Binding-site contacts:
Ligand atom C91 contacts residue ILE152 of chain 1.D at 3.9 Å (hydrophobic).
Ligand atom O10 contacts residue ASP80 of chain 1.D at 3.2 Å.
Ligand atom C7 contacts residue TYR340 of chain 1.D at 3.7 Å (hydrophobic).
Ligand atom C81 contacts residue ARG223 of chain 1.D at 3.9 Å.
Ligand atom C4 contacts residue TYR340 of chain 1.D at 3.7 Å (hydrophobic).
Ligand atom O1B contacts residue ARG305 of chain 1.D at 2.9 Å (salt-bridge).
Ligand atom C10 contacts residue ASP80 of chain 1.D at 4.1 Å.
Ligand atom O1B contacts residue TYR340 of chain 1.D at 3.2 Å (h-bond).
Ligand atom C4 contacts residue ASP80 of chain 1.D at 3.3 Å.
Ligand atom C81 contacts residue GLU206 of chain 1.D at 3.1 Å.
Ligand atom C3 contacts residue GLU48 of chain 1.D at 3.4 Å.
Ligand atom C1 contacts residue TYR340 of chain 1.D at 3.0 Å (hydrophobic).
Ligand atom N4 contacts residue ASP80 of chain 1.D at 2.6 Å (salt-bridge).
Ligand atom C2 contacts residue TYR340 of chain 1.D at 3.3 Å (hydrophobic).
Ligand atom O10 contacts residue ARG81 of chain 1.D at 2.6 Å (salt-bridge).
Ligand atom C7 contacts residue ARG223 of chain 1.D at 3.9 Å.
Ligand atom C82 contacts residue ASN225 of chain 1.D at 3.0 Å.
Ligand atom C82 contacts residue GLU206 of chain 1.D at 4.0 Å.
Ligand atom C1 contacts residue ARG305 of chain 1.D at 3.5 Å.
Ligand atom C91 contacts residue ARG81 of chain 1.D at 4.0 Å.
Ligand atom C2 contacts residue ASP80 of chain 1.D at 3.8 Å.
Ligand atom C10 contacts residue ARG81 of chain 1.D at 3.5 Å.
Ligand atom C11 contacts residue ARG154 of chain 1.D at 3.6 Å.
Ligand atom C9 contacts residue ALA176 of chain 1.D at 3.7 Å (hydrophobic).
Ligand atom O1A contacts residue ARG47 of chain 1.D at 3.3 Å (salt-bridge).
Ligand atom C81 contacts residue ASN225 of chain 1.D at 4.0 Å.
Ligand atom C82 contacts residue ALA176 of chain 1.D at 3.4 Å (hydrophobic).
Ligand atom O1B contacts residue ARG223 of chain 1.D at 2.5 Å (salt-bridge).
Ligand atom O1A contacts residue TYR340 of chain 1.D at 3.3 Å (h-bond).
Ligand atom C3 contacts residue ARG47 of chain 1.D at 3.3 Å.
Ligand atom C1 contacts residue ARG223 of chain 1.D at 3.6 Å.
Ligand atom C6 contacts residue TYR340 of chain 1.D at 3.9 Å (hydrophobic).
Ligand atom C4 contacts residue GLU48 of chain 1.D at 3.1 Å.
Ligand atom C5 contacts residue ASP80 of chain 1.D at 3.2 Å.
Ligand atom O1A contacts residue ARG305 of chain 1.D at 2.7 Å (salt-bridge).
Ligand atom C8 contacts residue GLU206 of chain 1.D at 3.6 Å.
Ligand atom C3 contacts residue ASP80 of chain 1.D at 3.2 Å.
Ligand atom C3 contacts residue TYR340 of chain 1.D at 3.6 Å (hydrophobic).
Ligand atom C91 contacts residue ARG154 of chain 1.D at 3.6 Å.
Ligand atom N4 contacts residue GLU48 of chain 1.D at 2.3 Å (salt-bridge).

The small molecule below binds the protein below.
Small molecule (SMILES): CCC(CC)O[C@@H]1C=C(C(=O)O)C[C@H](N)[C@H]1NC(C)=O

Sequence of chain 1.D:
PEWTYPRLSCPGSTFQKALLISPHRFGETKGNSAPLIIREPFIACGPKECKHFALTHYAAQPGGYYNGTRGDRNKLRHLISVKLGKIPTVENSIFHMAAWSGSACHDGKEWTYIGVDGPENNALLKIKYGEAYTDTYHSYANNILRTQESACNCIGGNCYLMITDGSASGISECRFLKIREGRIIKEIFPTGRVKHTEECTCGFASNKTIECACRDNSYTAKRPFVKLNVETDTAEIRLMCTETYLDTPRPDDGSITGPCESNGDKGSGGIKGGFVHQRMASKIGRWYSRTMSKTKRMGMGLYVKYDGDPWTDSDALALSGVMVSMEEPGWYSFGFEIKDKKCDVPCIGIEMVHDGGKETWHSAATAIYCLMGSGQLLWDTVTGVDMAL